This small molecule binds to this protein.
Small molecule (SMILES): Nc1ncnc2c1ncn2[C@@H]1O[C@H](CO[P](=O)(O)O[P](=O)(O)CP(=O)(O)O)[C@@H](O)[C@H]1O

Binding-site contacts:
Ligand atom C3B contacts residue ASN242 of chain 1.F at 3.7 Å.
Ligand atom C8 contacts residue ILE148 of chain 1.F at 3.7 Å (hydrophobic).
Ligand atom O3' contacts residue THR241 of chain 1.F at 2.8 Å (h-bond).
Ligand atom C5' contacts residue ASN242 of chain 1.F at 3.5 Å.
Ligand atom O1A contacts residue LYS74 of chain 1.F at 3.2 Å (salt-bridge).
Ligand atom O2G contacts residue ASN333 of chain 1.F at 2.9 Å (h-bond).
Ligand atom O3G contacts residue ARG202 of chain 1.F at 3.5 Å (salt-bridge).
Ligand atom O1G contacts residue GLU331 of chain 1.F at 1.9 Å (salt-bridge).
Ligand atom C2 contacts residue TYR185 of chain 1.F at 3.8 Å (hydrophobic).
Ligand atom N7 contacts residue GLN183 of chain 1.F at 3.4 Å (h-bond).
Ligand atom N1 contacts residue LEU186 of chain 1.F at 3.1 Å (h-bond).
Ligand atom C2 contacts residue LYS198 of chain 1.F at 3.4 Å.
Ligand atom C4' contacts residue ASN242 of chain 1.F at 3.5 Å.
Ligand atom O2' contacts residue THR241 of chain 1.F at 3.3 Å (h-bond).
Ligand atom O3G contacts residue ASP318 of chain 1.F at 3.5 Å (salt-bridge).
Ligand atom O2B contacts residue LYS74 of chain 1.F at 3.4 Å (salt-bridge).
Ligand atom O3' contacts residue ASP200 of chain 1.F at 2.6 Å (salt-bridge).
Ligand atom O2B contacts residue GLU331 of chain 1.F at 2.3 Å (salt-bridge).
Ligand atom PG contacts residue ASP318 of chain 1.F at 3.0 Å.
Ligand atom O3A contacts residue GLU331 of chain 1.F at 3.7 Å.
Ligand atom O2' contacts residue MET320 of chain 1.F at 3.6 Å.
Ligand atom N6 contacts residue LYS184 of chain 1.F at 2.9 Å (salt-bridge).
Ligand atom O4' contacts residue LEU240 of chain 1.F at 3.3 Å.
Ligand atom O2A contacts residue GLU331 of chain 1.F at 3.5 Å.
Ligand atom O1A contacts residue ILE330 of chain 1.F at 3.8 Å.
Ligand atom C3B contacts residue GLU331 of chain 1.F at 3.5 Å.
Ligand atom PB contacts residue GLU331 of chain 1.F at 3.6 Å.
Ligand atom O2A contacts residue ILE330 of chain 1.F at 3.8 Å.
Ligand atom C2 contacts residue LEU186 of chain 1.F at 3.8 Å (hydrophobic).
Ligand atom PG contacts residue GLU331 of chain 1.F at 2.3 Å.
Ligand atom N6 contacts residue GLN183 of chain 1.F at 3.4 Å (h-bond).
Ligand atom N3 contacts residue TYR185 of chain 1.F at 3.8 Å.
Ligand atom O1G contacts residue ASP318 of chain 1.F at 1.6 Å (salt-bridge).
Ligand atom O1B contacts residue ASN242 of chain 1.F at 3.7 Å.
Ligand atom O2G contacts residue GLU331 of chain 1.F at 2.0 Å (salt-bridge).
Ligand atom N7 contacts residue ILE148 of chain 1.F at 3.7 Å.
Ligand atom C3' contacts residue ASP200 of chain 1.F at 3.8 Å.
Ligand atom O3G contacts residue GLU331 of chain 1.F at 3.6 Å.
Ligand atom O3G contacts residue ARG222 of chain 1.F at 2.8 Å (salt-bridge).
Ligand atom N3 contacts residue LYS198 of chain 1.F at 3.0 Å (salt-bridge).

Sequence of chain 1.F:
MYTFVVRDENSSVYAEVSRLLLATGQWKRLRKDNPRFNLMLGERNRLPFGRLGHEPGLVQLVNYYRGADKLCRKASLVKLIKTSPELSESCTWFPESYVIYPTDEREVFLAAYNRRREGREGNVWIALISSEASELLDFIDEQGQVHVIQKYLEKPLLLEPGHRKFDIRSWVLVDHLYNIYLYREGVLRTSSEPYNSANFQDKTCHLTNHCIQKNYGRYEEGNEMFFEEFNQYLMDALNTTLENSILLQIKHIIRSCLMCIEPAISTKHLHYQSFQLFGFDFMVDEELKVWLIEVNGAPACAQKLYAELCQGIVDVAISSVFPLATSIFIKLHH